Sequence of chain 42.E:
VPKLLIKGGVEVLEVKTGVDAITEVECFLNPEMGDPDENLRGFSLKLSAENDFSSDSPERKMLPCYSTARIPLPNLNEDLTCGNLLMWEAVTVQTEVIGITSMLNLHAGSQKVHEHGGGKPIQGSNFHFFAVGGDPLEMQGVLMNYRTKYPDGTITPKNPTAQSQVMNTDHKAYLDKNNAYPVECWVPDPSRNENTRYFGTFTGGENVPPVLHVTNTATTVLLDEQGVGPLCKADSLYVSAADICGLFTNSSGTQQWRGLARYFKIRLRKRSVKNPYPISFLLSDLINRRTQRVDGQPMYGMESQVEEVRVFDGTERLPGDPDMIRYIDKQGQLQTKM

The small molecule below binds the protein below.
Small molecule (SMILES): CC(=O)N[C@H]1[C@H]([C@H](O)[C@H](O)CO)O[C@@](O[C@H](CO)[C@@H](O)[C@@H]2O[C@@H](C(=O)O)C[C@H](O)[C@H]2NC(C)=O)(C(=O)O)C[C@@H]1O

Sequence of chain 42.A:
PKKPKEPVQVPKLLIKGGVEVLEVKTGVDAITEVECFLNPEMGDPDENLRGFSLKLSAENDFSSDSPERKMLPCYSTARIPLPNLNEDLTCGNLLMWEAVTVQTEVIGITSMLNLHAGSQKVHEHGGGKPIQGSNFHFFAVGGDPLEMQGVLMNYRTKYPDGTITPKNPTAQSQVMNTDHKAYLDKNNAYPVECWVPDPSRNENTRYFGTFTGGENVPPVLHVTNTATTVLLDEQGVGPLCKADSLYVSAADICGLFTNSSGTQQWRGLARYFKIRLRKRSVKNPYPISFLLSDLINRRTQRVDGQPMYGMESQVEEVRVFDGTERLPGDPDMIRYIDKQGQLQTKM

Sequence of chain 42.B:
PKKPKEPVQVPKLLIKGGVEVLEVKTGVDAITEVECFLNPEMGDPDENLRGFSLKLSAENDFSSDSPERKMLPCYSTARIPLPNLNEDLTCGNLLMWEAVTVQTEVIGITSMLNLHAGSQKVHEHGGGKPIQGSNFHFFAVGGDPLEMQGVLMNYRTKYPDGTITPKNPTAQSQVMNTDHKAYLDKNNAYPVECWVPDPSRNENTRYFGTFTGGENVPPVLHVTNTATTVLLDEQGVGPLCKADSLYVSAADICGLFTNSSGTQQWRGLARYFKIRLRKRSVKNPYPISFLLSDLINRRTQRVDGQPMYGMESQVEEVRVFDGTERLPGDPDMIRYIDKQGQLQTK

Binding-site contacts:
Ligand atom C10 contacts residue LEU62 of chain 42.A at 3.9 Å (hydrophobic).
Ligand atom O1A contacts residue SER274 of chain 42.A at 2.3 Å (h-bond).
Ligand atom O8 contacts residue ASN272 of chain 42.A at 3.5 Å (h-bond).
Ligand atom O1B contacts residue THR276 of chain 42.A at 2.8 Å (h-bond).
Ligand atom O10 contacts residue LEU62 of chain 42.A at 3.6 Å.
Ligand atom C1 contacts residue SER274 of chain 42.A at 3.4 Å.
Ligand atom C11 contacts residue LEU62 of chain 42.A at 4.0 Å (hydrophobic).
Ligand atom C9 contacts residue LEU67 of chain 42.A at 3.9 Å (hydrophobic).
Ligand atom C1 contacts residue LYS68 of chain 42.A at 3.8 Å.
Ligand atom O8 contacts residue GLN278 of chain 42.A at 3.5 Å (h-bond).
Ligand atom C10 contacts residue ASN272 of chain 42.A at 3.7 Å.
Ligand atom O1A contacts residue THR276 of chain 42.A at 3.4 Å (h-bond).
Ligand atom C9 contacts residue LYS68 of chain 42.A at 3.8 Å.
Ligand atom C4 contacts residue ASN272 of chain 42.A at 4.0 Å.
Ligand atom C7 contacts residue GLN278 of chain 42.A at 3.8 Å.
Ligand atom C8 contacts residue GLN278 of chain 42.A at 3.7 Å.
Ligand atom O9 contacts residue LEU67 of chain 42.A at 3.2 Å.
Ligand atom C9 contacts residue GLN278 of chain 42.A at 3.2 Å.
Ligand atom N5 contacts residue GLN278 of chain 42.A at 3.7 Å.
Ligand atom C5 contacts residue ASN272 of chain 42.A at 3.9 Å.
Ligand atom O10 contacts residue PHE75 of chain 42.B at 3.5 Å.
Ligand atom C11 contacts residue PHE75 of chain 42.B at 3.5 Å (hydrophobic).
Ligand atom N5 contacts residue ASN272 of chain 42.A at 3.1 Å (h-bond).
Ligand atom O1A contacts residue LYS68 of chain 42.A at 3.2 Å (salt-bridge).
Ligand atom O8 contacts residue LYS68 of chain 42.A at 3.9 Å.
Ligand atom C10 contacts residue PHE75 of chain 42.B at 3.9 Å (hydrophobic).
Ligand atom C11 contacts residue GLN278 of chain 42.A at 3.4 Å.
Ligand atom O9 contacts residue LYS68 of chain 42.A at 2.8 Å (salt-bridge).
Ligand atom C11 contacts residue THR276 of chain 42.A at 3.7 Å.
Ligand atom O1B contacts residue LYS68 of chain 42.A at 3.7 Å.
Ligand atom O8 contacts residue THR276 of chain 42.A at 3.2 Å.
Ligand atom O1B contacts residue SER274 of chain 42.A at 3.9 Å.
Ligand atom C11 contacts residue PHE65 of chain 42.A at 3.7 Å (hydrophobic).
Ligand atom C11 contacts residue PHE270 of chain 42.A at 3.8 Å (hydrophobic).
Ligand atom C10 contacts residue GLN278 of chain 42.A at 4.0 Å.
Ligand atom C11 contacts residue HIS138 of chain 42.E at 3.4 Å.
Ligand atom C1 contacts residue THR276 of chain 42.A at 3.5 Å.
Ligand atom C11 contacts residue ASN272 of chain 42.A at 3.4 Å.
Ligand atom O1B contacts residue ASN272 of chain 42.A at 3.7 Å.
Ligand atom C6 contacts residue ASN272 of chain 42.A at 3.5 Å.